Sequence of chain 2.A:
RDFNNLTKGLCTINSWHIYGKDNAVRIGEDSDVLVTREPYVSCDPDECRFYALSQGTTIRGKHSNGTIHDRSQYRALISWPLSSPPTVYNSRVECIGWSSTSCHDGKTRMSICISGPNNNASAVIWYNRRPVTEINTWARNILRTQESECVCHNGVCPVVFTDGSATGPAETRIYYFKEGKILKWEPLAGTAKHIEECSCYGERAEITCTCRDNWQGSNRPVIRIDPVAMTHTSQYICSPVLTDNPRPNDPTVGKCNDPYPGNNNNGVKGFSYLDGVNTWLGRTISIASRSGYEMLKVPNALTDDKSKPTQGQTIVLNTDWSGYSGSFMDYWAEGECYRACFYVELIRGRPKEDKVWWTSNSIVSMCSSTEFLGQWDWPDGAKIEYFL

Binding-site contacts:
Ligand atom O1B contacts residue ALA288 of chain 2.A at 3.7 Å.
Ligand atom C11 contacts residue THR319 of chain 2.A at 3.6 Å.
Ligand atom O9 contacts residue LYS352 of chain 2.A at 3.5 Å (salt-bridge).
Ligand atom C10 contacts residue THR319 of chain 2.A at 4.2 Å.
Ligand atom O10 contacts residue TRP321 of chain 2.A at 4.2 Å.
Ligand atom O1B contacts residue SER289 of chain 2.A at 3.6 Å (h-bond).
Ligand atom O8 contacts residue ALA288 of chain 2.A at 4.2 Å.
Ligand atom O1A contacts residue ASN318 of chain 2.A at 3.1 Å (h-bond).
Ligand atom O4 contacts residue THR319 of chain 2.A at 4.0 Å.
Ligand atom C11 contacts residue TRP321 of chain 2.A at 3.5 Å (hydrophobic).
Ligand atom C4 contacts residue ASN318 of chain 2.A at 3.1 Å.
Ligand atom C7 contacts residue SER289 of chain 2.A at 4.1 Å.
Ligand atom N5 contacts residue ASN318 of chain 2.A at 3.2 Å (h-bond).
Ligand atom C9 contacts residue TRP321 of chain 2.A at 4.2 Å (hydrophobic).
Ligand atom C1 contacts residue SER286 of chain 2.A at 3.3 Å.
Ligand atom C7 contacts residue TRP321 of chain 2.A at 3.8 Å (hydrophobic).
Ligand atom N5 contacts residue TRP321 of chain 2.A at 4.1 Å.
Ligand atom C6 contacts residue SER289 of chain 2.A at 4.0 Å.
Ligand atom O1B contacts residue SER286 of chain 2.A at 2.6 Å (h-bond).
Ligand atom C11 contacts residue ASN318 of chain 2.A at 4.0 Å.
Ligand atom C1 contacts residue ASN318 of chain 2.A at 4.1 Å.
Ligand atom C9 contacts residue SER289 of chain 2.A at 3.7 Å.
Ligand atom O9 contacts residue TRP321 of chain 2.A at 4.1 Å.
Ligand atom C8 contacts residue SER289 of chain 2.A at 3.6 Å.
Ligand atom C6 contacts residue SER291 of chain 2.A at 3.7 Å.
Ligand atom O4 contacts residue ASN318 of chain 2.A at 2.7 Å (h-bond).
Ligand atom C5 contacts residue SER291 of chain 2.A at 3.8 Å.
Ligand atom N5 contacts residue SER291 of chain 2.A at 3.0 Å (h-bond).
Ligand atom O1A contacts residue SER286 of chain 2.A at 3.2 Å.
Ligand atom C3 contacts residue ASN318 of chain 2.A at 3.9 Å.
Ligand atom O8 contacts residue SER286 of chain 2.A at 4.2 Å.
Ligand atom C5 contacts residue ASN318 of chain 2.A at 3.8 Å.
Ligand atom C11 contacts residue ASP320 of chain 2.A at 3.7 Å.
Ligand atom C10 contacts residue SER291 of chain 2.A at 3.9 Å.
Ligand atom C10 contacts residue TRP321 of chain 2.A at 3.9 Å (hydrophobic).
Ligand atom C10 contacts residue ASN318 of chain 2.A at 3.7 Å.
Ligand atom C9 contacts residue LYS352 of chain 2.A at 3.3 Å.
Ligand atom O8 contacts residue SER289 of chain 2.A at 2.8 Å (h-bond).
Ligand atom C11 contacts residue SER291 of chain 2.A at 4.0 Å.
Ligand atom C4 contacts residue SER291 of chain 2.A at 4.1 Å.

The small molecule below binds the protein below.
Small molecule (SMILES): CC(=O)N[C@@H]1[C@@H](O)[C@@H](F)[C@](F)(C(=O)O)O[C@H]1C[C@H](O)CO